Sequence of chain 1.A:
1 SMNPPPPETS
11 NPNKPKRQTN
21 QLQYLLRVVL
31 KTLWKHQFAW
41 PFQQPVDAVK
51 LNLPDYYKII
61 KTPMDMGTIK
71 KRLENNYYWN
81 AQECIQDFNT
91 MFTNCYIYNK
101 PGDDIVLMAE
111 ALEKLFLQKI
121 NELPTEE

A protein and the small-molecule ligand that binds it are described below.
Small molecule (SMILES): O=C1NC(=O)C(c2cccc(Cl)c2)=C1Nc1ccc(O)c(Cl)c1

Binding-site contacts:
Ligand atom N12 contacts residue LEU51 of chain 1.A at 3.5 Å.
Ligand atom N15 contacts residue PRO41 of chain 1.A at 2.9 Å (h-bond).
Ligand atom C21 contacts residue PRO41 of chain 1.A at 3.2 Å (hydrophobic).
Ligand atom O22 contacts residue ILE105 of chain 1.A at 4.1 Å.
Ligand atom C19 contacts residue ASN99 of chain 1.A at 4.0 Å.
Ligand atom C09 contacts residue PRO41 of chain 1.A at 3.8 Å (hydrophobic).
Ligand atom C08 contacts residue TRP40 of chain 1.A at 4.1 Å (hydrophobic).
Ligand atom C10 contacts residue GLN44 of chain 1.A at 4.1 Å.
Ligand atom C10 contacts residue LEU51 of chain 1.A at 3.7 Å (hydrophobic).
Ligand atom C20 contacts residue VAL46 of chain 1.A at 4.0 Å (hydrophobic).
Ligand atom CL1 contacts residue ILE105 of chain 1.A at 3.7 Å.
Ligand atom C20 contacts residue PHE42 of chain 1.A at 4.0 Å (hydrophobic).
Ligand atom C16 contacts residue ILE105 of chain 1.A at 4.1 Å (hydrophobic).
Ligand atom C10 contacts residue PRO41 of chain 1.A at 4.0 Å (hydrophobic).
Ligand atom C17 contacts residue LEU51 of chain 1.A at 4.1 Å (hydrophobic).
Ligand atom O14 contacts residue LEU51 of chain 1.A at 3.2 Å.
Ligand atom O22 contacts residue ASN99 of chain 1.A at 2.8 Å (h-bond).
Ligand atom CL2 contacts residue LEU53 of chain 1.A at 3.7 Å.
Ligand atom O22 contacts residue CYS95 of chain 1.A at 4.1 Å.
Ligand atom C20 contacts residue ILE105 of chain 1.A at 3.9 Å (hydrophobic).
Ligand atom C16 contacts residue VAL46 of chain 1.A at 4.1 Å (hydrophobic).
Ligand atom C08 contacts residue LEU51 of chain 1.A at 3.7 Å (hydrophobic).
Ligand atom C21 contacts residue ILE105 of chain 1.A at 3.9 Å (hydrophobic).
Ligand atom C04 contacts residue TRP40 of chain 1.A at 3.8 Å (hydrophobic).
Ligand atom C19 contacts residue ILE105 of chain 1.A at 3.8 Å (hydrophobic).
Ligand atom O11 contacts residue GLN44 of chain 1.A at 3.0 Å (h-bond).
Ligand atom CL2 contacts residue ASN99 of chain 1.A at 3.6 Å.
Ligand atom C13 contacts residue LEU51 of chain 1.A at 3.2 Å (hydrophobic).
Ligand atom C18 contacts residue ILE105 of chain 1.A at 4.1 Å (hydrophobic).
Ligand atom C04 contacts residue PRO41 of chain 1.A at 4.0 Å (hydrophobic).
Ligand atom CL1 contacts residue MET108 of chain 1.A at 3.5 Å.
Ligand atom C13 contacts residue TRP40 of chain 1.A at 3.7 Å (hydrophobic).
Ligand atom O11 contacts residue PRO41 of chain 1.A at 3.5 Å (h-bond).
Ligand atom C09 contacts residue LEU51 of chain 1.A at 3.6 Å (hydrophobic).
Ligand atom C16 contacts residue PRO41 of chain 1.A at 3.6 Å (hydrophobic).
Ligand atom O14 contacts residue TRP40 of chain 1.A at 3.8 Å.
Ligand atom N12 contacts residue TRP40 of chain 1.A at 4.1 Å.
Ligand atom C05 contacts residue ILE105 of chain 1.A at 3.8 Å (hydrophobic).
Ligand atom C21 contacts residue VAL46 of chain 1.A at 3.8 Å (hydrophobic).
Ligand atom C04 contacts residue ILE105 of chain 1.A at 3.9 Å (hydrophobic).